Sequence of chain 1.A:
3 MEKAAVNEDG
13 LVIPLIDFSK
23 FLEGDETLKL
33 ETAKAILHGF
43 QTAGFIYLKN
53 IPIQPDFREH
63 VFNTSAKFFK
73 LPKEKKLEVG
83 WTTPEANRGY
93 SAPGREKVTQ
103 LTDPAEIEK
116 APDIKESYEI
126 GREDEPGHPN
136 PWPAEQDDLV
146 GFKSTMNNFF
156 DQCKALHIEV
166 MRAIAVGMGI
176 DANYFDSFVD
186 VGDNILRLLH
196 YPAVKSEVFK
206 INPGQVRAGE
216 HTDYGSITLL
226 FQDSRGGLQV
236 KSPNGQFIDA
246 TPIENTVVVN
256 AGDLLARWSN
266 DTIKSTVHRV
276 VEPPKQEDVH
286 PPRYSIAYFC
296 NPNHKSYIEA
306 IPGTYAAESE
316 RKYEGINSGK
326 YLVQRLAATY

Binding-site contacts:
Ligand atom C1 contacts residue ARG192 of chain 1.A at 3.7 Å.
Ligand atom C4 contacts residue LEU225 of chain 1.A at 3.9 Å (hydrophobic).
Ligand atom O2 contacts residue LEU194 of chain 1.A at 3.8 Å.
Ligand atom O2 contacts residue ARG192 of chain 1.A at 2.8 Å (salt-bridge).
Ligand atom C4 contacts residue VAL275 of chain 1.A at 3.7 Å (hydrophobic).
Ligand atom C5 contacts residue TYR196 of chain 1.A at 3.7 Å (hydrophobic).
Ligand atom C5 contacts residue ARG288 of chain 1.A at 3.6 Å.
Ligand atom O1 contacts residue ARG192 of chain 1.A at 3.9 Å.
Ligand atom C2 contacts residue HIS216 of chain 1.A at 3.8 Å.
Ligand atom O1 contacts residue ASP218 of chain 1.A at 3.3 Å (salt-bridge).
Ligand atom O4 contacts residue TYR196 of chain 1.A at 2.7 Å (h-bond).
Ligand atom O5 contacts residue NI1 of chain 1.E at 2.2 Å (h-bond).
Ligand atom O1 contacts residue NI1 of chain 1.E at 2.3 Å (h-bond).
Ligand atom O5 contacts residue HIS273 of chain 1.A at 3.2 Å (h-bond).
Ligand atom O5 contacts residue HIS216 of chain 1.A at 3.2 Å (h-bond).
Ligand atom C5 contacts residue SER290 of chain 1.A at 3.6 Å.
Ligand atom O3 contacts residue SER290 of chain 1.A at 4.0 Å.
Ligand atom C4 contacts residue LEU233 of chain 1.A at 4.1 Å (hydrophobic).
Ligand atom C1 contacts residue PHE294 of chain 1.A at 3.8 Å (hydrophobic).
Ligand atom O2 contacts residue NI1 of chain 1.E at 4.2 Å.
Ligand atom O3 contacts residue LEU225 of chain 1.A at 3.4 Å.
Ligand atom C5 contacts residue LEU225 of chain 1.A at 3.7 Å (hydrophobic).
Ligand atom C1 contacts residue HIS216 of chain 1.A at 3.7 Å.
Ligand atom C5 contacts residue VAL275 of chain 1.A at 3.6 Å (hydrophobic).
Ligand atom C3 contacts residue TYR196 of chain 1.A at 3.6 Å (hydrophobic).
Ligand atom O1 contacts residue HIS216 of chain 1.A at 3.2 Å (h-bond).
Ligand atom O4 contacts residue LEU225 of chain 1.A at 4.3 Å.
Ligand atom O4 contacts residue SER290 of chain 1.A at 2.7 Å (h-bond).
Ligand atom C4 contacts residue TYR196 of chain 1.A at 4.0 Å (hydrophobic).
Ligand atom O4 contacts residue ARG288 of chain 1.A at 3.1 Å (salt-bridge).
Ligand atom C1 contacts residue NI1 of chain 1.E at 3.0 Å.
Ligand atom O4 contacts residue LEU194 of chain 1.A at 3.8 Å.
Ligand atom O3 contacts residue VAL275 of chain 1.A at 3.8 Å.
Ligand atom C3 contacts residue LEU194 of chain 1.A at 3.8 Å (hydrophobic).
Ligand atom O3 contacts residue ARG288 of chain 1.A at 2.8 Å (salt-bridge).
Ligand atom C2 contacts residue NI1 of chain 1.E at 2.9 Å.
Ligand atom O2 contacts residue PHE294 of chain 1.A at 3.7 Å.
Ligand atom O1 contacts residue PHE294 of chain 1.A at 3.3 Å.
Ligand atom O4 contacts residue VAL275 of chain 1.A at 3.8 Å.
Ligand atom O3 contacts residue LEU233 of chain 1.A at 3.9 Å.

The protein below binds the small molecule below.
Small molecule (SMILES): O=C(O)CCC(=O)C(=O)O